A small-molecule ligand and the protein it binds are described below.
Small molecule (SMILES): COCCN(C)S(=O)(=O)c1cc(NC(=O)CCl)ccc1Cl

Sequence of chain 1.A:
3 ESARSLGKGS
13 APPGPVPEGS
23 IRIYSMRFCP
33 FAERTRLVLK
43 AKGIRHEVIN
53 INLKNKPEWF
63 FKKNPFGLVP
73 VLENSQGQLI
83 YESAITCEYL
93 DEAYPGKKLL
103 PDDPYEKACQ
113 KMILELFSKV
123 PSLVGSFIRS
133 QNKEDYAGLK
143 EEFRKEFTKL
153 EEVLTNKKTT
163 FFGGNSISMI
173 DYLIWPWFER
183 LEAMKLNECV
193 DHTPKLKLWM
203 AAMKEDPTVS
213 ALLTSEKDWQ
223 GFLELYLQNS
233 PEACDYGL

Binding-site contacts:
Ligand atom OAT contacts residue PHE30 of chain 1.A at 4.4 Å.
Ligand atom CAR contacts residue TRP221 of chain 1.A at 4.4 Å (hydrophobic).
Ligand atom CAA contacts residue TLA1 of chain 1.D at 3.7 Å.
Ligand atom CAF contacts residue TLA1 of chain 1.D at 3.7 Å.
Ligand atom CAR contacts residue TYR228 of chain 1.A at 4.3 Å (hydrophobic).
Ligand atom OAD contacts residue CYS31 of chain 1.A at 3.0 Å (h-bond).
Ligand atom CAH contacts residue PHE33 of chain 1.A at 4.1 Å (hydrophobic).
Ligand atom OAD contacts residue PRO32 of chain 1.A at 3.8 Å.
Ligand atom CAU contacts residue MET28 of chain 1.A at 3.7 Å (hydrophobic).
Ligand atom CAC contacts residue TLA1 of chain 1.D at 3.8 Å.
Ligand atom OAN contacts residue VAL126 of chain 1.A at 3.1 Å.
Ligand atom CAQ contacts residue ILE130 of chain 1.A at 3.8 Å (hydrophobic).
Ligand atom OAT contacts residue PRO32 of chain 1.A at 4.4 Å.
Ligand atom CLA contacts residue GLY127 of chain 1.A at 3.5 Å.
Ligand atom CAG contacts residue PHE33 of chain 1.A at 4.1 Å (hydrophobic).
Ligand atom CAA contacts residue VAL71 of chain 1.A at 3.8 Å (hydrophobic).
Ligand atom CAC contacts residue PHE33 of chain 1.A at 4.1 Å (hydrophobic).
Ligand atom OAD contacts residue LEU55 of chain 1.A at 4.4 Å.
Ligand atom CAR contacts residue PHE224 of chain 1.A at 4.0 Å (hydrophobic).
Ligand atom NAE contacts residue PHE33 of chain 1.A at 3.6 Å.
Ligand atom CAA contacts residue PHE33 of chain 1.A at 4.4 Å (hydrophobic).
Ligand atom CAS contacts residue PHE224 of chain 1.A at 4.0 Å (hydrophobic).
Ligand atom OAN contacts residue GLY127 of chain 1.A at 3.8 Å.
Ligand atom CAA contacts residue CYS31 of chain 1.A at 1.8 Å (hydrophobic).
Ligand atom CAH contacts residue PRO32 of chain 1.A at 4.2 Å (hydrophobic).
Ligand atom SAM contacts residue VAL126 of chain 1.A at 4.3 Å.
Ligand atom CAG contacts residue TLA1 of chain 1.D at 3.6 Å.
Ligand atom CAC contacts residue PRO32 of chain 1.A at 4.3 Å (hydrophobic).
Ligand atom CAC contacts residue CYS31 of chain 1.A at 2.7 Å (hydrophobic).
Ligand atom NAE contacts residue TLA1 of chain 1.D at 2.9 Å (h-bond).
Ligand atom CAS contacts residue TYR228 of chain 1.A at 3.6 Å (hydrophobic).
Ligand atom CAF contacts residue PHE33 of chain 1.A at 3.9 Å (hydrophobic).
Ligand atom OAO contacts residue PRO32 of chain 1.A at 3.6 Å.
Ligand atom CAQ contacts residue TYR228 of chain 1.A at 3.8 Å (hydrophobic).
Ligand atom CAU contacts residue PHE224 of chain 1.A at 3.6 Å (hydrophobic).
Ligand atom OAT contacts residue PHE224 of chain 1.A at 3.7 Å.
Ligand atom NAP contacts residue ILE130 of chain 1.A at 4.5 Å.
Ligand atom NAE contacts residue CYS31 of chain 1.A at 3.7 Å.
Ligand atom CAA contacts residue LEU55 of chain 1.A at 4.2 Å (hydrophobic).
Ligand atom CAU contacts residue TYR228 of chain 1.A at 4.1 Å (hydrophobic).